Binding-site contacts:
Ligand atom O3 contacts residue HIS63 of chain 2.A at 2.8 Å (h-bond).
Ligand atom C9 contacts residue LEU173 of chain 1.A at 3.7 Å (hydrophobic).
Ligand atom N21 contacts residue VAL112 of chain 2.A at 3.7 Å.
Ligand atom O1C contacts residue PHE85 of chain 2.A at 3.4 Å.
Ligand atom C12 contacts residue CO1 of chain 2.C at 2.9 Å.
Ligand atom C1A contacts residue PRO104 of chain 2.A at 3.6 Å (hydrophobic).
Ligand atom O12 contacts residue CO1 of chain 2.C at 1.9 Å.
Ligand atom N4 contacts residue ASN81 of chain 2.A at 2.6 Å (h-bond).
Ligand atom C43 contacts residue ILE133 of chain 2.A at 3.8 Å (hydrophobic).
Ligand atom O10 contacts residue THR102 of chain 2.A at 3.6 Å.
Ligand atom O10 contacts residue ARG103 of chain 2.A at 3.3 Å.
Ligand atom O6 contacts residue PRO104 of chain 2.A at 3.2 Å.
Ligand atom C4 contacts residue GLN115 of chain 2.A at 3.5 Å.
Ligand atom O3 contacts residue ASN81 of chain 2.A at 2.7 Å (h-bond).
Ligand atom C42 contacts residue PHE85 of chain 2.A at 3.3 Å (hydrophobic).
Ligand atom C43 contacts residue ASN81 of chain 2.A at 3.0 Å.
Ligand atom C3 contacts residue HIS63 of chain 2.A at 3.7 Å.
Ligand atom C43 contacts residue SER137 of chain 2.A at 3.3 Å.
Ligand atom C11 contacts residue CO1 of chain 2.C at 3.1 Å.
Ligand atom O10 contacts residue PRO104 of chain 2.A at 3.7 Å.
Ligand atom C42 contacts residue ASN81 of chain 2.A at 3.3 Å.
Ligand atom C3 contacts residue GLN115 of chain 2.A at 3.5 Å.
Ligand atom O3 contacts residue GLN115 of chain 2.A at 3.2 Å (h-bond).
Ligand atom C21 contacts residue HIS63 of chain 2.A at 3.8 Å.
Ligand atom C10 contacts residue PRO104 of chain 2.A at 3.4 Å (hydrophobic).
Ligand atom C4 contacts residue ASN81 of chain 2.A at 3.6 Å.
Ligand atom C1B contacts residue CO1 of chain 2.C at 3.3 Å.
Ligand atom O21 contacts residue SER66 of chain 2.A at 3.5 Å (h-bond).
Ligand atom O11 contacts residue CO1 of chain 2.C at 2.2 Å.
Ligand atom C9 contacts residue MET176 of chain 1.A at 3.4 Å (hydrophobic).
Ligand atom O6 contacts residue VAL112 of chain 2.A at 3.2 Å.
Ligand atom C61 contacts residue PRO104 of chain 2.A at 3.7 Å (hydrophobic).
Ligand atom O21 contacts residue HIS63 of chain 2.A at 3.2 Å (h-bond).
Ligand atom O12 contacts residue HIS99 of chain 2.A at 2.8 Å (h-bond).
Ligand atom C9 contacts residue ARG103 of chain 2.A at 3.7 Å.
Ligand atom O1 contacts residue VAL112 of chain 2.A at 3.4 Å.
Ligand atom C7 contacts residue LEU169 of chain 1.A at 3.8 Å (hydrophobic).
Ligand atom C41 contacts residue SER137 of chain 2.A at 3.6 Å.
Ligand atom O21 contacts residue GLN115 of chain 2.A at 3.1 Å (h-bond).
Ligand atom C5 contacts residue GLN115 of chain 2.A at 3.6 Å.

This small molecule binds to this protein.
Small molecule (SMILES): CN(C)C1C(O)=C(C(N)=O)C(=O)[C@@]2(O)C(O)=C3C(=O)c4c(O)cccc4[C@@](C)(O)[C@H]3C[C@@H]12

Sequence of chain 1.A:
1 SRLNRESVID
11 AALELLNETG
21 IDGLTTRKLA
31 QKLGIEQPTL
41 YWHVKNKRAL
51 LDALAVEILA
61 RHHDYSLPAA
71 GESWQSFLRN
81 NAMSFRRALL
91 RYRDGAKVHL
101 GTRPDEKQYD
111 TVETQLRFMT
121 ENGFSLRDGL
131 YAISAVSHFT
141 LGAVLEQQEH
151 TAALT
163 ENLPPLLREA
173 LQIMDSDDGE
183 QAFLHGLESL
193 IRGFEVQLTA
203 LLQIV

Sequence of chain 2.A:
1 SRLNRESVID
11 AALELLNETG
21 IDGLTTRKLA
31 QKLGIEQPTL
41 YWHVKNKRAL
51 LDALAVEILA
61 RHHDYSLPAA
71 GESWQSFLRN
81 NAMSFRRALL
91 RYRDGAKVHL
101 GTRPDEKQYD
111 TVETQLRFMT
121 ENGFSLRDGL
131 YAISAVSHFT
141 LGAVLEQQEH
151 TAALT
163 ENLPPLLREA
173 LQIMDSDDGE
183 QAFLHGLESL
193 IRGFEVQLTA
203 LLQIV